A protein and the small-molecule ligand that binds it are described below.
Small molecule (SMILES): CCCCCCN1CC(=O)N[C@@H](CC2=c3ccccc3=NC2)C(=O)N2CCC[C@H]2C(=O)N[C@H](C=O)CSCC(=O)N[C@@H](Cc2ccccc2)C(=O)N[C@@H](Cc2ccc(C(N)=O)cc2)C(=O)N[C@@H](CCCN=C(N)N)C(=O)NCC1=O

Binding-site contacts:
Ligand atom OT contacts residue PHE14 of chain 1.D at 3.6 Å.
Ligand atom O contacts residue ALA167 of chain 1.A at 3.4 Å.
Ligand atom O contacts residue PRO65 of chain 1.A at 3.5 Å.
Ligand atom NT contacts residue THR9 of chain 1.A at 3.0 Å (h-bond).
Ligand atom CA contacts residue TYR10 of chain 1.A at 3.6 Å (hydrophobic).
Ligand atom O contacts residue CYS140 of chain 1.A at 3.5 Å (h-bond).
Ligand atom O contacts residue TYR85 of chain 1.A at 2.8 Å (h-bond).
Ligand atom CG contacts residue PHE4 of chain 1.A at 3.4 Å (hydrophobic).
Ligand atom NT contacts residue SER12 of chain 1.A at 3.5 Å (h-bond).
Ligand atom NT contacts residue PHE14 of chain 1.D at 3.4 Å.
Ligand atom O contacts residue ASP84 of chain 1.A at 3.1 Å.
Ligand atom CD1 contacts residue ALA167 of chain 1.A at 3.4 Å (hydrophobic).
Ligand atom CD2 contacts residue TYR19 of chain 1.D at 3.6 Å (hydrophobic).
Ligand atom O contacts residue ASN89 of chain 1.A at 2.9 Å (h-bond).
Ligand atom O contacts residue VAL142 of chain 1.A at 2.8 Å (h-bond).
Ligand atom CE1 contacts residue PHE14 of chain 1.D at 3.5 Å (hydrophobic).
Ligand atom NE1 contacts residue VAL142 of chain 1.A at 3.5 Å.
Ligand atom O contacts residue TYR10 of chain 1.A at 3.4 Å (h-bond).
Ligand atom NH2 contacts residue SER63 of chain 1.A at 2.9 Å (h-bond).
Ligand atom NH2 contacts residue GLY62 of chain 1.A at 3.2 Å (h-bond).
Ligand atom CD2 contacts residue PHE4 of chain 1.A at 3.4 Å (hydrophobic).
Ligand atom CD1 contacts residue PHE4 of chain 1.A at 3.4 Å (hydrophobic).
Ligand atom CE1 contacts residue THR9 of chain 1.A at 3.5 Å.
Ligand atom NH1 contacts residue SER63 of chain 1.A at 3.3 Å (h-bond).
Ligand atom CH contacts residue PHE14 of chain 1.D at 3.5 Å (hydrophobic).
Ligand atom O contacts residue TYR85 of chain 1.A at 3.4 Å.
Ligand atom CD2 contacts residue ALA168 of chain 1.A at 3.5 Å (hydrophobic).
Ligand atom CT contacts residue TYR175 of chain 1.A at 3.5 Å (hydrophobic).
Ligand atom O contacts residue THR9 of chain 1.A at 3.3 Å.
Ligand atom O contacts residue TYR10 of chain 1.A at 3.2 Å (h-bond).
Ligand atom CE contacts residue CYS164 of chain 1.A at 3.4 Å (hydrophobic).
Ligand atom CD contacts residue THR162 of chain 1.A at 3.5 Å.
Ligand atom CD1 contacts residue TYR10 of chain 1.A at 3.5 Å (hydrophobic).
Ligand atom NH2 contacts residue THR162 of chain 1.A at 3.4 Å.
Ligand atom CZ contacts residue SER63 of chain 1.A at 3.4 Å.
Ligand atom NE contacts residue THR162 of chain 1.A at 2.8 Å (h-bond).
Ligand atom N contacts residue ASP84 of chain 1.A at 2.9 Å (salt-bridge).
Ligand atom CZ1 contacts residue PHE14 of chain 1.D at 3.4 Å (hydrophobic).
Ligand atom O contacts residue ASP141 of chain 1.A at 3.2 Å.
Ligand atom NH1 contacts residue THR66 of chain 1.A at 3.5 Å.

Sequence of chain 1.A:
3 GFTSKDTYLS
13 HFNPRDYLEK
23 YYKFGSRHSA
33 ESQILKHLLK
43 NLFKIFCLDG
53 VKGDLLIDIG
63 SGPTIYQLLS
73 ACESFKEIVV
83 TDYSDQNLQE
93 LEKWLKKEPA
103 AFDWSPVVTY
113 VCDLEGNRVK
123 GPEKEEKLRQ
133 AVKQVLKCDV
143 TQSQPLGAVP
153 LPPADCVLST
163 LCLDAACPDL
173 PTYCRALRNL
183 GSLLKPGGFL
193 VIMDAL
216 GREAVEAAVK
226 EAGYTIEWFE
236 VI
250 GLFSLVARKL

Sequence of chain 1.D:
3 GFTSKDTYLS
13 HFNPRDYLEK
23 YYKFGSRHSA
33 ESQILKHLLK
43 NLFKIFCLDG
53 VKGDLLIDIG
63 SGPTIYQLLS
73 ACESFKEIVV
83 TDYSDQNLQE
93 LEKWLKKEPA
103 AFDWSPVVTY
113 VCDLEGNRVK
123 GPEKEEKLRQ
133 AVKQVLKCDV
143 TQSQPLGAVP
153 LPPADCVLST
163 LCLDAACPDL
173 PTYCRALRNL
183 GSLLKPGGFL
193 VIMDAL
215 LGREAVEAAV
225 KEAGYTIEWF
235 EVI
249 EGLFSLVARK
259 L